Binding-site contacts:
Ligand atom C07 contacts residue LEU113 of chain 1.A at 4.5 Å (hydrophobic).
Ligand atom C09 contacts residue SER52 of chain 1.A at 3.1 Å.
Ligand atom C04 contacts residue LEU113 of chain 1.A at 4.2 Å (hydrophobic).
Ligand atom S03 contacts residue VAL103 of chain 1.A at 4.4 Å.
Ligand atom C02 contacts residue TRP51 of chain 1.A at 3.6 Å (hydrophobic).
Ligand atom C02 contacts residue SER52 of chain 1.A at 3.7 Å.
Ligand atom C09 contacts residue ASP150 of chain 1.A at 4.3 Å.
Ligand atom C06 contacts residue MET108 of chain 1.A at 3.8 Å (hydrophobic).
Ligand atom N01 contacts residue TRP102 of chain 1.A at 3.4 Å.
Ligand atom N08 contacts residue ASP150 of chain 1.A at 3.3 Å (salt-bridge).
Ligand atom C05 contacts residue MET108 of chain 1.A at 4.3 Å (hydrophobic).
Ligand atom S03 contacts residue TRP102 of chain 1.A at 4.0 Å.
Ligand atom C04 contacts residue TRP51 of chain 1.A at 3.9 Å (hydrophobic).
Ligand atom C07 contacts residue THR53 of chain 1.A at 4.5 Å.
Ligand atom C05 contacts residue LEU113 of chain 1.A at 4.1 Å (hydrophobic).
Ligand atom N01 contacts residue LEU113 of chain 1.A at 4.0 Å.
Ligand atom C02 contacts residue TRP102 of chain 1.A at 4.3 Å (hydrophobic).
Ligand atom C04 contacts residue SER52 of chain 1.A at 3.6 Å.
Ligand atom N01 contacts residue SER52 of chain 1.A at 2.9 Å (h-bond).
Ligand atom N08 contacts residue SER52 of chain 1.A at 3.9 Å.
Ligand atom S03 contacts residue ASN37 of chain 1.A at 4.1 Å.
Ligand atom C09 contacts residue TRP51 of chain 1.A at 3.4 Å (hydrophobic).
Ligand atom N01 contacts residue TRP51 of chain 1.A at 4.3 Å.
Ligand atom C09 contacts residue THR53 of chain 1.A at 3.9 Å.
Ligand atom N08 contacts residue THR53 of chain 1.A at 3.7 Å.
Ligand atom N08 contacts residue TRP51 of chain 1.A at 4.3 Å.
Ligand atom C06 contacts residue LEU113 of chain 1.A at 4.2 Å (hydrophobic).
Ligand atom N08 contacts residue LEU54 of chain 1.A at 4.0 Å.
Ligand atom C07 contacts residue ASP150 of chain 1.A at 3.6 Å.
Ligand atom S03 contacts residue ASN41 of chain 1.A at 2.9 Å (h-bond).
Ligand atom C09 contacts residue LEU113 of chain 1.A at 4.4 Å (hydrophobic).
Ligand atom C05 contacts residue PRO105 of chain 1.A at 4.5 Å (hydrophobic).
Ligand atom C07 contacts residue LEU54 of chain 1.A at 4.0 Å (hydrophobic).
Ligand atom C02 contacts residue ASN41 of chain 1.A at 4.4 Å.

This protein binds this small molecule.
Small molecule (SMILES): N[C@H](S)c1cccnc1

Sequence of chain 1.A:
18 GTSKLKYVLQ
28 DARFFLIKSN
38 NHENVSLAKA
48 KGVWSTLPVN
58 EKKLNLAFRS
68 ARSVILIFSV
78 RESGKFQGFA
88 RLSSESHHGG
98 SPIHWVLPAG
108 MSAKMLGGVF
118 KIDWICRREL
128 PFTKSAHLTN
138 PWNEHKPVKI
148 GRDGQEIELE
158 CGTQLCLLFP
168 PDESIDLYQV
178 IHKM